Binding-site contacts:
Ligand atom C15 contacts residue GLU269 of chain 1.B at 3.5 Å.
Ligand atom C8 contacts residue ASN175 of chain 1.B at 3.8 Å.
Ligand atom C23 contacts residue VAL34 of chain 1.B at 3.9 Å (hydrophobic).
Ligand atom C20 contacts residue TRP274 of chain 1.B at 3.8 Å (hydrophobic).
Ligand atom C28 contacts residue HIS207 of chain 1.B at 3.8 Å.
Ligand atom C13 contacts residue SER273 of chain 1.B at 3.8 Å.
Ligand atom C30 contacts residue GLU173 of chain 1.B at 3.9 Å.
Ligand atom C26 contacts residue VAL172 of chain 1.B at 3.5 Å (hydrophobic).
Ligand atom C22 contacts residue LEU210 of chain 1.B at 3.8 Å (hydrophobic).
Ligand atom C23 contacts residue TRP274 of chain 1.B at 3.9 Å (hydrophobic).
Ligand atom C24 contacts residue VAL172 of chain 1.B at 3.2 Å (hydrophobic).
Ligand atom C2 contacts residue ILE270 of chain 1.B at 3.8 Å (hydrophobic).
Ligand atom N9 contacts residue ASN175 of chain 1.B at 3.3 Å (h-bond).
Ligand atom N3 contacts residue ILE270 of chain 1.B at 3.8 Å.
Ligand atom C24 contacts residue ASN175 of chain 1.B at 3.6 Å.
Ligand atom F31 contacts residue TYR177 of chain 1.B at 3.9 Å.
Ligand atom C5 contacts residue ASN175 of chain 1.B at 3.2 Å.
Ligand atom C28 contacts residue GLU173 of chain 1.B at 3.7 Å.
Ligand atom C20 contacts residue TYR177 of chain 1.B at 3.8 Å (hydrophobic).
Ligand atom C6 contacts residue ILE270 of chain 1.B at 3.6 Å (hydrophobic).
Ligand atom C24 contacts residue GLU173 of chain 1.B at 3.7 Å.
Ligand atom C21 contacts residue ILE270 of chain 1.B at 3.9 Å (hydrophobic).
Ligand atom N10 contacts residue ILE270 of chain 1.B at 3.8 Å.
Ligand atom C29 contacts residue GLU173 of chain 1.B at 3.5 Å.
Ligand atom C12 contacts residue SER273 of chain 1.B at 3.8 Å.
Ligand atom C6 contacts residue ASN175 of chain 1.B at 3.6 Å.
Ligand atom C27 contacts residue VAL172 of chain 1.B at 3.7 Å (hydrophobic).
Ligand atom F31 contacts residue VAL172 of chain 1.B at 3.3 Å.
Ligand atom C21 contacts residue TRP274 of chain 1.B at 3.8 Å (hydrophobic).
Ligand atom F32 contacts residue GLU173 of chain 1.B at 3.3 Å.
Ligand atom C16 contacts residue GLU269 of chain 1.B at 3.3 Å.
Ligand atom C28 contacts residue GLY35 of chain 1.B at 3.8 Å.
Ligand atom N1 contacts residue ASN175 of chain 1.B at 3.5 Å (h-bond).
Ligand atom C22 contacts residue TRP274 of chain 1.B at 3.8 Å (hydrophobic).
Ligand atom C12 contacts residue GLU269 of chain 1.B at 3.5 Å.
Ligand atom N7 contacts residue ASN175 of chain 1.B at 3.9 Å.
Ligand atom C4 contacts residue ILE270 of chain 1.B at 3.7 Å (hydrophobic).
Ligand atom C12 contacts residue ILE270 of chain 1.B at 3.9 Å (hydrophobic).
Ligand atom C25 contacts residue VAL172 of chain 1.B at 3.4 Å (hydrophobic).
Ligand atom N7 contacts residue ILE270 of chain 1.B at 3.8 Å.

This small molecule binds to this protein.
Small molecule (SMILES): CCCCOc1nc(NCCN2CCOCC2)c2ncn(Cc3c(F)cccc3F)c2n1

Sequence of chain 1.B:
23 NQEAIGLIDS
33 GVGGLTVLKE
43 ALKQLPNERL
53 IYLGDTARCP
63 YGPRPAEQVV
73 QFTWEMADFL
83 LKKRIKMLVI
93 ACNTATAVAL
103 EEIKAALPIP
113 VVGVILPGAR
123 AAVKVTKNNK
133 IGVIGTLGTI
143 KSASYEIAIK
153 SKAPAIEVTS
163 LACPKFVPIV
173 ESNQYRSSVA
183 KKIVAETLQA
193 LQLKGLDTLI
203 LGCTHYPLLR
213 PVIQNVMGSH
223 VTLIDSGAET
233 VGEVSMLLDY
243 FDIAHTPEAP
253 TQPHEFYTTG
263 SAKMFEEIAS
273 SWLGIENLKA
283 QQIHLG